Binding-site contacts:
Ligand atom O7 contacts residue ASN279 of chain 1.C at 4.5 Å.
Ligand atom N2 contacts residue ASN279 of chain 1.C at 3.0 Å (h-bond).
Ligand atom C3 contacts residue ASN279 of chain 1.C at 3.8 Å.
Ligand atom C4 contacts residue ASN279 of chain 1.C at 4.2 Å.
Ligand atom C7 contacts residue GLU278 of chain 1.C at 3.9 Å.
Ligand atom C7 contacts residue ASN279 of chain 1.C at 4.0 Å.
Ligand atom O5 contacts residue ASN279 of chain 1.C at 2.4 Å (h-bond).
Ligand atom C2 contacts residue ASN279 of chain 1.C at 2.5 Å.
Ligand atom C2 contacts residue GLU278 of chain 1.C at 4.0 Å.
Ligand atom C1 contacts residue GLU278 of chain 1.C at 3.8 Å.
Ligand atom C1 contacts residue ASN279 of chain 1.C at 1.4 Å.
Ligand atom C5 contacts residue ASN279 of chain 1.C at 3.7 Å.
Ligand atom N2 contacts residue GLU278 of chain 1.C at 3.1 Å (salt-bridge).
Ligand atom C8 contacts residue GLU278 of chain 1.C at 3.5 Å.

Sequence of chain 1.C:
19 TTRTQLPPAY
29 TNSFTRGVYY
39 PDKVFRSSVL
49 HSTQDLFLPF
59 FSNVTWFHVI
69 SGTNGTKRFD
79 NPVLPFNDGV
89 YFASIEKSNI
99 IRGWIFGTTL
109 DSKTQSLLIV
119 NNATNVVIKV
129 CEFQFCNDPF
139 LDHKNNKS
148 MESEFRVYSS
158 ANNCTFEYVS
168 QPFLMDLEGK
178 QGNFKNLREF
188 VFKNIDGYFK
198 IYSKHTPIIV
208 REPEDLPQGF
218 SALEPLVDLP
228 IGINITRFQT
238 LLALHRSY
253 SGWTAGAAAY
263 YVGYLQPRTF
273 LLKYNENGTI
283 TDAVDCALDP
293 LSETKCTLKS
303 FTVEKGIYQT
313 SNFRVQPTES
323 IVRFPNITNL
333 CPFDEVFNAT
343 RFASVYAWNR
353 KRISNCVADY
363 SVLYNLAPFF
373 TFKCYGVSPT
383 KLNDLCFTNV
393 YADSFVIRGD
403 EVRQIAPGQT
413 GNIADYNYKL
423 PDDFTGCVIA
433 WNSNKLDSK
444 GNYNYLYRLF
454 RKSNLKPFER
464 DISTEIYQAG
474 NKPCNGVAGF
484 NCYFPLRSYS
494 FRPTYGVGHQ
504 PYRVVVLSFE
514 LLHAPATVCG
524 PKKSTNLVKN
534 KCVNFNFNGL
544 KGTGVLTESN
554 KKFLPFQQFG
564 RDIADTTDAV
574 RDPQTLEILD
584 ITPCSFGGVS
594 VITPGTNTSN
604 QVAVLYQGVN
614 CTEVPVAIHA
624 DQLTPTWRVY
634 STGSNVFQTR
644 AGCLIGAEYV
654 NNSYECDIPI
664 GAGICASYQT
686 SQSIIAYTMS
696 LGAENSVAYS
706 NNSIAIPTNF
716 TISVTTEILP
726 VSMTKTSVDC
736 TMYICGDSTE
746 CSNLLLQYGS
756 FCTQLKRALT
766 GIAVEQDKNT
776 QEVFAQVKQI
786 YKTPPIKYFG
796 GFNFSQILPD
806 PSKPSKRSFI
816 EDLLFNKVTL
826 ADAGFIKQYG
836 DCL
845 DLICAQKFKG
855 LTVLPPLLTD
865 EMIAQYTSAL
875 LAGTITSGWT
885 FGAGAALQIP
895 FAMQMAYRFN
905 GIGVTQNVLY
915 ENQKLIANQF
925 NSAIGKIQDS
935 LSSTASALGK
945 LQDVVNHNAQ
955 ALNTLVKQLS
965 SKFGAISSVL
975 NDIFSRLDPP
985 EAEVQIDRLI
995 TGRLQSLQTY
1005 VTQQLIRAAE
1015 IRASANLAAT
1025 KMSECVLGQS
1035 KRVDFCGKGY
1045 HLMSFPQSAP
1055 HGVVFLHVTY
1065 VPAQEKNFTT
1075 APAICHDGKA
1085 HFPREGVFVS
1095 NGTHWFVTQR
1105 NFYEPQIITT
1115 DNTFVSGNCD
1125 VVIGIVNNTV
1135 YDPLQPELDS

A small-molecule ligand and the protein it binds are described below.
Small molecule (SMILES): CC(=O)N[C@H]1[C@H](O[C@H]2[C@H](O)[C@@H](NC(C)=O)CO[C@@H]2CO)O[C@H](CO)[C@@H](O[C@@H]2O[C@H](CO)[C@@H](O)[C@H](O)[C@@H]2O)[C@@H]1O